Sequence of chain 2.A:
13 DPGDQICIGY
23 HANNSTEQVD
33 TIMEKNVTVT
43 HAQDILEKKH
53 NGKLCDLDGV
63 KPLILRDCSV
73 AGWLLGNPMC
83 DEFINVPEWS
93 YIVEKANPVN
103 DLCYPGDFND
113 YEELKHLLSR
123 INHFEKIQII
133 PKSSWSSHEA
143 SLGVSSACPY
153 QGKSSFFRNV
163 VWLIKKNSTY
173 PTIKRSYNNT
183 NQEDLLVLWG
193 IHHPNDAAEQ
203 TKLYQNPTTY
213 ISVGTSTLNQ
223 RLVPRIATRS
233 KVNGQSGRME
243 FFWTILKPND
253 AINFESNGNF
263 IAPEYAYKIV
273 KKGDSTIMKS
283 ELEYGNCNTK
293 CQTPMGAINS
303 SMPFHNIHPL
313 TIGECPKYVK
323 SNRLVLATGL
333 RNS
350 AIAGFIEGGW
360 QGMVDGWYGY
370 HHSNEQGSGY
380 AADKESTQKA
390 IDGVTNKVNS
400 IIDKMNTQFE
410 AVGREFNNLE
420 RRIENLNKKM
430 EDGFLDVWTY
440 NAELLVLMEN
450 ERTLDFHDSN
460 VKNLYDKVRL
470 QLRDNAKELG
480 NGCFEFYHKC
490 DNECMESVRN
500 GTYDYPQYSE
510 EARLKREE

A protein and the small-molecule ligand that binds it are described below.
Small molecule (SMILES): CC(=O)N[C@@H]1[C@@H](O)[C@H](O)[C@@H](CO)O[C@H]1O

Binding-site contacts:
Ligand atom C5 contacts residue ASN169 of chain 2.A at 3.2 Å.
Ligand atom N2 contacts residue ASN169 of chain 2.A at 3.4 Å (h-bond).
Ligand atom O5 contacts residue ASN169 of chain 2.A at 2.3 Å (h-bond).
Ligand atom C4 contacts residue ASN169 of chain 2.A at 3.9 Å.
Ligand atom C6 contacts residue ASN169 of chain 2.A at 3.2 Å.
Ligand atom O6 contacts residue ASN169 of chain 2.A at 3.7 Å.
Ligand atom C3 contacts residue ASN169 of chain 2.A at 3.7 Å.
Ligand atom C7 contacts residue ASN169 of chain 2.A at 4.0 Å.
Ligand atom C2 contacts residue ASN169 of chain 2.A at 2.5 Å.
Ligand atom O7 contacts residue ASN169 of chain 2.A at 3.9 Å.
Ligand atom C1 contacts residue ASN169 of chain 2.A at 1.4 Å.